This small molecule binds to this protein.
Small molecule (SMILES): O[C@@H]1[C@@H](O)[C@H](O)OC[C@H]1O

Sequence of chain 1.A:
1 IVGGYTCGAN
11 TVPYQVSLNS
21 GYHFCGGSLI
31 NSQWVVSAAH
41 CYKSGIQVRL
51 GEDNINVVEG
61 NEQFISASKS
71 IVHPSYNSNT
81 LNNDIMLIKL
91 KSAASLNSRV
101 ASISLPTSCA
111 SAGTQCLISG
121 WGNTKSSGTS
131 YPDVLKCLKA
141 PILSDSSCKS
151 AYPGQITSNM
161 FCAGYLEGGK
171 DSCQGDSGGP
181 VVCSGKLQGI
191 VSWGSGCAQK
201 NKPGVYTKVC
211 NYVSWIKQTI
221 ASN

Binding-site contacts:
Ligand atom O5 contacts residue LEU117 of chain 1.A at 3.8 Å.
Ligand atom O1 contacts residue GLN115 of chain 1.A at 3.0 Å (h-bond).
Ligand atom O1 contacts residue LYS139 of chain 1.A at 4.5 Å.
Ligand atom C1 contacts residue LEU117 of chain 1.A at 4.3 Å (hydrophobic).
Ligand atom O2 contacts residue SER184 of chain 1.A at 2.9 Å (h-bond).
Ligand atom O2 contacts residue GLN115 of chain 1.A at 2.9 Å (h-bond).
Ligand atom O3 contacts residue SER184 of chain 1.A at 3.2 Å (h-bond).
Ligand atom O3 contacts residue VAL182 of chain 1.A at 4.0 Å.
Ligand atom C2 contacts residue CYS183 of chain 1.A at 4.3 Å (hydrophobic).
Ligand atom C1 contacts residue CYS116 of chain 1.A at 4.3 Å (hydrophobic).
Ligand atom C2 contacts residue SER184 of chain 1.A at 3.8 Å.
Ligand atom C2 contacts residue GLN115 of chain 1.A at 3.8 Å.
Ligand atom C2 contacts residue CYS116 of chain 1.A at 4.3 Å (hydrophobic).
Ligand atom O1 contacts residue LEU117 of chain 1.A at 3.6 Å.
Ligand atom O5 contacts residue GLN115 of chain 1.A at 4.0 Å.
Ligand atom C2 contacts residue LEU117 of chain 1.A at 4.2 Å (hydrophobic).
Ligand atom C2 contacts residue VAL182 of chain 1.A at 3.7 Å (hydrophobic).
Ligand atom O3 contacts residue GLY185 of chain 1.A at 3.0 Å (h-bond).
Ligand atom O2 contacts residue VAL182 of chain 1.A at 4.0 Å.
Ligand atom O5 contacts residue LYS139 of chain 1.A at 3.7 Å.
Ligand atom O1 contacts residue CYS116 of chain 1.A at 3.2 Å.
Ligand atom C5 contacts residue LYS139 of chain 1.A at 4.2 Å.
Ligand atom C1 contacts residue GLN115 of chain 1.A at 3.5 Å.
Ligand atom O2 contacts residue CYS183 of chain 1.A at 3.5 Å.
Ligand atom C3 contacts residue SER184 of chain 1.A at 3.9 Å.
Ligand atom O2 contacts residue CYS116 of chain 1.A at 4.2 Å.
Ligand atom C3 contacts residue GLY185 of chain 1.A at 4.4 Å.
Ligand atom O3 contacts residue CYS183 of chain 1.A at 4.0 Å.